A small-molecule ligand and the protein it binds are described below.
Small molecule (SMILES): CC(=O)N[C@H]1[C@H](O[C@H]2[C@@H](O)[C@@H](CO)O[C@@H](O[C@H]3[C@H](O)[C@@H](O)[C@H](O)O[C@@H]3CO)[C@@H]2O)O[C@H](CO)[C@@H](O)[C@@H]1O

Binding-site contacts:
Ligand atom C8 contacts residue ILE248 of chain 2.B at 3.8 Å (hydrophobic).
Ligand atom C3 contacts residue GLY201 of chain 2.B at 4.0 Å.
Ligand atom C7 contacts residue GLY201 of chain 2.B at 3.7 Å.
Ligand atom C2 contacts residue TYR171 of chain 2.B at 4.0 Å (hydrophobic).
Ligand atom O3 contacts residue GOL1 of chain 2.P at 3.8 Å.
Ligand atom O6 contacts residue PHE165 of chain 2.B at 3.6 Å.
Ligand atom C3 contacts residue ASP203 of chain 2.B at 3.5 Å.
Ligand atom O7 contacts residue ARG244 of chain 2.B at 2.8 Å (salt-bridge).
Ligand atom C4 contacts residue ASP203 of chain 2.B at 3.7 Å.
Ligand atom C8 contacts residue ARG244 of chain 2.B at 3.9 Å.
Ligand atom O4 contacts residue TYR174 of chain 2.B at 3.6 Å.
Ligand atom C7 contacts residue ARG244 of chain 2.B at 3.7 Å.
Ligand atom N2 contacts residue ASP204 of chain 2.B at 2.8 Å (salt-bridge).
Ligand atom O7 contacts residue GLY201 of chain 2.B at 4.1 Å.
Ligand atom C4 contacts residue TYR171 of chain 2.B at 3.8 Å (hydrophobic).
Ligand atom C8 contacts residue ASP204 of chain 2.B at 3.5 Å.
Ligand atom O3 contacts residue ASP204 of chain 2.B at 4.1 Å.
Ligand atom C3 contacts residue TYR171 of chain 2.B at 3.7 Å (hydrophobic).
Ligand atom C3 contacts residue ASP204 of chain 2.B at 3.9 Å.
Ligand atom O6 contacts residue TRP199 of chain 2.B at 3.9 Å.
Ligand atom O4 contacts residue GOL1 of chain 2.P at 3.4 Å.
Ligand atom C3 contacts residue TYR171 of chain 2.B at 4.1 Å (hydrophobic).
Ligand atom N2 contacts residue GLY201 of chain 2.B at 3.7 Å.
Ligand atom C4 contacts residue TRP199 of chain 2.B at 4.0 Å (hydrophobic).
Ligand atom O3 contacts residue ASP203 of chain 2.B at 2.7 Å (salt-bridge).
Ligand atom C6 contacts residue TYR174 of chain 2.B at 3.9 Å (hydrophobic).
Ligand atom C6 contacts residue PHE165 of chain 2.B at 3.6 Å (hydrophobic).
Ligand atom C2 contacts residue ASP204 of chain 2.B at 3.7 Å.
Ligand atom O7 contacts residue TRP199 of chain 2.B at 3.9 Å.
Ligand atom C8 contacts residue GLY201 of chain 2.B at 3.8 Å.
Ligand atom O3 contacts residue GLY200 of chain 2.B at 3.6 Å.
Ligand atom O2 contacts residue PHE245 of chain 2.B at 4.0 Å.
Ligand atom O3 contacts residue GLY201 of chain 2.B at 2.9 Å (h-bond).
Ligand atom C5 contacts residue TYR171 of chain 2.B at 3.7 Å (hydrophobic).
Ligand atom C1 contacts residue TYR171 of chain 2.B at 3.5 Å (hydrophobic).
Ligand atom C7 contacts residue ASP204 of chain 2.B at 3.6 Å.
Ligand atom O4 contacts residue ASP203 of chain 2.B at 2.8 Å (salt-bridge).
Ligand atom C2 contacts residue TRP199 of chain 2.B at 4.1 Å (hydrophobic).
Ligand atom C8 contacts residue PHE245 of chain 2.B at 3.9 Å (hydrophobic).
Ligand atom O5 contacts residue TYR171 of chain 2.B at 4.0 Å.

Sequence of chain 2.B:
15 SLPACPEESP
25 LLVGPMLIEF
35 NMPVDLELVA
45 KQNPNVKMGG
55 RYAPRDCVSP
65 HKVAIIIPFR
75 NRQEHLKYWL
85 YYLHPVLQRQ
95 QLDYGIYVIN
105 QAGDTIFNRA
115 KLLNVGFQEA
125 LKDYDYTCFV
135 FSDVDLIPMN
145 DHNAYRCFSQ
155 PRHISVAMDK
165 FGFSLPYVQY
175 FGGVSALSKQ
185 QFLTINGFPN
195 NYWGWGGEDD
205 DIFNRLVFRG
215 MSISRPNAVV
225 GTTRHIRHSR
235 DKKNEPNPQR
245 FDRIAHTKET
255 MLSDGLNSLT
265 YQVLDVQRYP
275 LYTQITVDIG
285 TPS